A small-molecule ligand and the protein it binds are described below.
Small molecule (SMILES): Cc1cc2cccc(NCCN(C)C)c2[nH]c1=O

Binding-site contacts:
Ligand atom O1 contacts residue ILE96 of chain 1.A at 3.2 Å.
Ligand atom C03 contacts residue ASN86 of chain 1.A at 4.3 Å.
Ligand atom C12 contacts residue VAL30 of chain 1.A at 4.0 Å (hydrophobic).
Ligand atom C1 contacts residue ASN86 of chain 1.A at 4.0 Å.
Ligand atom C12 contacts residue ILE96 of chain 1.A at 4.3 Å (hydrophobic).
Ligand atom N1 contacts residue TYR85 of chain 1.A at 3.6 Å.
Ligand atom C13 contacts residue ASN86 of chain 1.A at 3.6 Å.
Ligand atom C11 contacts residue ILE96 of chain 1.A at 3.8 Å (hydrophobic).
Ligand atom C12 contacts residue VAL35 of chain 1.A at 3.6 Å (hydrophobic).
Ligand atom C10 contacts residue VAL30 of chain 1.A at 3.7 Å (hydrophobic).
Ligand atom C01 contacts residue ASP93 of chain 1.A at 3.5 Å.
Ligand atom N01 contacts residue ASP93 of chain 1.A at 2.9 Å (salt-bridge).
Ligand atom C11 contacts residue VAL30 of chain 1.A at 3.9 Å (hydrophobic).
Ligand atom N1 contacts residue ILE96 of chain 1.A at 3.6 Å.
Ligand atom C05 contacts residue ASN86 of chain 1.A at 4.0 Å.
Ligand atom C06 contacts residue VAL40 of chain 1.A at 4.1 Å (hydrophobic).
Ligand atom O1 contacts residue ASN86 of chain 1.A at 2.7 Å (h-bond).
Ligand atom O1 contacts residue TYR43 of chain 1.A at 4.1 Å.
Ligand atom C13 contacts residue TYR43 of chain 1.A at 4.2 Å (hydrophobic).
Ligand atom C11 contacts residue TYR43 of chain 1.A at 4.3 Å (hydrophobic).
Ligand atom C07 contacts residue VAL40 of chain 1.A at 3.6 Å (hydrophobic).
Ligand atom C04 contacts residue ASN86 of chain 1.A at 3.5 Å.
Ligand atom C03 contacts residue ASP93 of chain 1.A at 3.9 Å.
Ligand atom N1 contacts residue ASN86 of chain 1.A at 3.1 Å (h-bond).
Ligand atom C11 contacts residue VAL35 of chain 1.A at 3.9 Å (hydrophobic).
Ligand atom N02 contacts residue ASN86 of chain 1.A at 3.1 Å (h-bond).
Ligand atom C13 contacts residue ILE96 of chain 1.A at 3.2 Å (hydrophobic).
Ligand atom C02 contacts residue ASP93 of chain 1.A at 3.4 Å.
Ligand atom C12 contacts residue TYR43 of chain 1.A at 4.2 Å (hydrophobic).
Ligand atom C04 contacts residue ASP93 of chain 1.A at 4.1 Å.
Ligand atom C02 contacts residue TYR85 of chain 1.A at 3.5 Å (hydrophobic).
Ligand atom N01 contacts residue ASN86 of chain 1.A at 4.0 Å.
Ligand atom C02 contacts residue ASN86 of chain 1.A at 3.2 Å.
Ligand atom C10 contacts residue VAL35 of chain 1.A at 3.8 Å (hydrophobic).
Ligand atom N02 contacts residue TYR85 of chain 1.A at 3.8 Å.
Ligand atom C08 contacts residue VAL40 of chain 1.A at 3.9 Å (hydrophobic).
Ligand atom C05 contacts residue TYR85 of chain 1.A at 4.1 Å (hydrophobic).
Ligand atom C13 contacts residue TYR85 of chain 1.A at 4.0 Å (hydrophobic).
Ligand atom O1 contacts residue TYR85 of chain 1.A at 3.8 Å.
Ligand atom C1 contacts residue TYR85 of chain 1.A at 4.1 Å (hydrophobic).

Sequence of chain 1.A:
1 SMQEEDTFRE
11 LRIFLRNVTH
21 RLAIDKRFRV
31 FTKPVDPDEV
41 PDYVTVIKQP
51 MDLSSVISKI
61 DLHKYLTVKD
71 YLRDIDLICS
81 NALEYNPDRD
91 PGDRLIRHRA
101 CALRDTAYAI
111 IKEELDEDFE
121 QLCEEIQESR